A small-molecule ligand and the protein it binds are described below.
Small molecule (SMILES): Nc1ncnc2c1ncn2[C@@H]1O[C@H](COP(=O)(O)OP(=O)(O)OP(O)(O)=S)[C@@H](O)[C@H]1O

Sequence of chain 1.B:
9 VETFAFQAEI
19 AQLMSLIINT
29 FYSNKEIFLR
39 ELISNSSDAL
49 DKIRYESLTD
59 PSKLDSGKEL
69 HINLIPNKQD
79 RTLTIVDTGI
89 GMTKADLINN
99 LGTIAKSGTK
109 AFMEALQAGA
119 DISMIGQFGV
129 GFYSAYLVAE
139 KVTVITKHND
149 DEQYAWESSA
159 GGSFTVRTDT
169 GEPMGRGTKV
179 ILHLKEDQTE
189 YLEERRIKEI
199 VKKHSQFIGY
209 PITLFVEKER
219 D

Binding-site contacts:
Ligand atom O2A contacts residue GLY129 of chain 1.B at 3.3 Å (h-bond).
Ligand atom C2 contacts residue ALA47 of chain 1.B at 3.6 Å (hydrophobic).
Ligand atom O4' contacts residue ASN98 of chain 1.B at 4.0 Å.
Ligand atom O2A contacts residue PHE130 of chain 1.B at 2.9 Å (h-bond).
Ligand atom O3B contacts residue MG1 of chain 1.F at 3.8 Å.
Ligand atom O2A contacts residue GLY127 of chain 1.B at 4.0 Å.
Ligand atom C5' contacts residue ASN98 of chain 1.B at 3.9 Å.
Ligand atom C6 contacts residue THR176 of chain 1.B at 4.0 Å.
Ligand atom N9 contacts residue MET90 of chain 1.B at 3.9 Å.
Ligand atom O3A contacts residue GLY127 of chain 1.B at 3.6 Å (h-bond).
Ligand atom O1A contacts residue PHE130 of chain 1.B at 3.2 Å (h-bond).
Ligand atom O3B contacts residue GLY127 of chain 1.B at 4.0 Å.
Ligand atom O2' contacts residue ASN98 of chain 1.B at 3.0 Å (h-bond).
Ligand atom N6 contacts residue THR176 of chain 1.B at 3.7 Å.
Ligand atom N3 contacts residue MET90 of chain 1.B at 3.6 Å.
Ligand atom O2B contacts residue MG1 of chain 1.F at 2.1 Å.
Ligand atom N6 contacts residue ASP85 of chain 1.B at 3.0 Å (salt-bridge).
Ligand atom O4' contacts residue LEU99 of chain 1.B at 3.5 Å.
Ligand atom O1A contacts residue ASN43 of chain 1.B at 3.0 Å (h-bond).
Ligand atom PB contacts residue MG1 of chain 1.F at 3.2 Å.
Ligand atom O1A contacts residue GLY129 of chain 1.B at 3.8 Å.
Ligand atom C5 contacts residue ASN43 of chain 1.B at 4.0 Å.
Ligand atom O5' contacts residue ASN43 of chain 1.B at 3.8 Å.
Ligand atom PA contacts residue GLY129 of chain 1.B at 3.9 Å.
Ligand atom PA contacts residue MG1 of chain 1.F at 3.2 Å.
Ligand atom C4 contacts residue MET90 of chain 1.B at 3.6 Å (hydrophobic).
Ligand atom N1 contacts residue ALA47 of chain 1.B at 3.3 Å.
Ligand atom C1' contacts residue MET90 of chain 1.B at 3.8 Å (hydrophobic).
Ligand atom N1 contacts residue THR176 of chain 1.B at 3.4 Å (h-bond).
Ligand atom O2B contacts residue ASN43 of chain 1.B at 3.1 Å (h-bond).
Ligand atom PA contacts residue ASN43 of chain 1.B at 4.0 Å.
Ligand atom C8 contacts residue ASN43 of chain 1.B at 3.7 Å.
Ligand atom O2A contacts residue VAL128 of chain 1.B at 3.5 Å.
Ligand atom O3A contacts residue MG1 of chain 1.F at 3.5 Å.
Ligand atom O1A contacts residue MG1 of chain 1.F at 2.0 Å.
Ligand atom N7 contacts residue ASN43 of chain 1.B at 3.4 Å.
Ligand atom O5' contacts residue MG1 of chain 1.F at 3.9 Å.
Ligand atom PA contacts residue PHE130 of chain 1.B at 3.5 Å.
Ligand atom C5 contacts residue MET90 of chain 1.B at 4.0 Å (hydrophobic).
Ligand atom C4' contacts residue ASN98 of chain 1.B at 3.9 Å.